Sequence of chain 1.A:
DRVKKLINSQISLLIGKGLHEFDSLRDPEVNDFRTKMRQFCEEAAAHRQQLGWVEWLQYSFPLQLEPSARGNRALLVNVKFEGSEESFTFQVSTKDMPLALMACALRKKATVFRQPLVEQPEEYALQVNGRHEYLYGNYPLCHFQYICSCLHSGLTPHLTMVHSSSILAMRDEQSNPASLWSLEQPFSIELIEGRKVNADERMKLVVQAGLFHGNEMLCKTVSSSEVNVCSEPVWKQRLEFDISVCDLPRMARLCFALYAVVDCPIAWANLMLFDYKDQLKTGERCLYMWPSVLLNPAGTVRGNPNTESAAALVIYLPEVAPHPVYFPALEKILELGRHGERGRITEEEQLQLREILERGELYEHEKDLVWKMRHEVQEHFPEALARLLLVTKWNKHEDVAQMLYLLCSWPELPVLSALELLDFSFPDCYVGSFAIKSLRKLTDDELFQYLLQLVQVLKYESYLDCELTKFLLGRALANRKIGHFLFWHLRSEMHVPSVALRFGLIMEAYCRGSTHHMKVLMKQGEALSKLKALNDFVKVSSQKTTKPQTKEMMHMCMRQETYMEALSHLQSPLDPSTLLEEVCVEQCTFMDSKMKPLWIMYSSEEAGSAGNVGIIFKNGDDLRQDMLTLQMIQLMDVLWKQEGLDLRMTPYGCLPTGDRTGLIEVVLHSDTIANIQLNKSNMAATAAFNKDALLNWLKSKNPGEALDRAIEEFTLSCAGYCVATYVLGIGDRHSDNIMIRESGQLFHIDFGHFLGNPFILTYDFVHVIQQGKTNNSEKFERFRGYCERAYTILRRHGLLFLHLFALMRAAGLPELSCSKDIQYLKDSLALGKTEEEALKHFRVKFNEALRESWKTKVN

Binding-site contacts:
Ligand atom O1 contacts residue PRO654 of chain 1.A at 3.6 Å.
Ligand atom O3 contacts residue VAL723 of chain 1.A at 3.7 Å.
Ligand atom N contacts residue MET648 of chain 1.A at 3.8 Å.
Ligand atom O contacts residue MET648 of chain 1.A at 3.8 Å.
Ligand atom C11 contacts residue TRP656 of chain 1.A at 3.5 Å (hydrophobic).
Ligand atom O2 contacts residue ILE721 of chain 1.A at 3.8 Å.
Ligand atom C18 contacts residue ASP728 of chain 1.A at 3.3 Å.
Ligand atom C8 contacts residue GLU722 of chain 1.A at 3.1 Å.
Ligand atom C17 contacts residue THR729 of chain 1.A at 3.7 Å.
Ligand atom C12 contacts residue MET796 of chain 1.A at 3.5 Å (hydrophobic).
Ligand atom N3 contacts residue MET796 of chain 1.A at 3.6 Å.
Ligand atom C10 contacts residue VAL724 of chain 1.A at 3.4 Å (hydrophobic).
Ligand atom C12 contacts residue TRP656 of chain 1.A at 3.7 Å (hydrophobic).
Ligand atom C5 contacts residue ILE721 of chain 1.A at 3.5 Å (hydrophobic).
Ligand atom O contacts residue ILE673 of chain 1.A at 3.4 Å.
Ligand atom C8 contacts residue VAL724 of chain 1.A at 3.6 Å (hydrophobic).
Ligand atom C2 contacts residue ILE673 of chain 1.A at 3.5 Å (hydrophobic).
Ligand atom C11 contacts residue MET796 of chain 1.A at 3.5 Å (hydrophobic).
Ligand atom C10 contacts residue TRP656 of chain 1.A at 3.8 Å (hydrophobic).
Ligand atom C7 contacts residue GLU722 of chain 1.A at 3.2 Å.
Ligand atom C4 contacts residue ILE806 of chain 1.A at 3.9 Å (hydrophobic).
Ligand atom C18 contacts residue THR729 of chain 1.A at 3.9 Å.
Ligand atom O1 contacts residue LYS675 of chain 1.A at 3.3 Å.
Ligand atom C4 contacts residue TYR709 of chain 1.A at 3.5 Å (hydrophobic).
Ligand atom C6 contacts residue LYS675 of chain 1.A at 3.4 Å.
Ligand atom C13 contacts residue MET796 of chain 1.A at 3.8 Å (hydrophobic).
Ligand atom C17 contacts residue ASP728 of chain 1.A at 3.5 Å.
Ligand atom C10 contacts residue SER727 of chain 1.A at 3.7 Å.
Ligand atom C6 contacts residue ASP807 of chain 1.A at 3.4 Å.
Ligand atom O3 contacts residue VAL724 of chain 1.A at 2.8 Å (h-bond).
Ligand atom O3 contacts residue GLU722 of chain 1.A at 3.5 Å (salt-bridge).
Ligand atom C19 contacts residue ASN732 of chain 1.A at 3.6 Å.
Ligand atom C7 contacts residue ILE721 of chain 1.A at 3.6 Å (hydrophobic).
Ligand atom C9 contacts residue VAL724 of chain 1.A at 3.9 Å (hydrophobic).
Ligand atom N1 contacts residue ILE721 of chain 1.A at 3.6 Å.
Ligand atom O2 contacts residue LYS675 of chain 1.A at 3.4 Å (salt-bridge).
Ligand atom O contacts residue TRP656 of chain 1.A at 3.4 Å (h-bond).
Ligand atom C8 contacts residue TYR709 of chain 1.A at 3.8 Å (hydrophobic).
Ligand atom C15 contacts residue MET796 of chain 1.A at 3.6 Å (hydrophobic).
Ligand atom C21 contacts residue MET648 of chain 1.A at 3.8 Å (hydrophobic).

The protein below binds the small molecule below.
Small molecule (SMILES): CNS(=O)(=O)c1cc(N2CCOc3ccc(C(=O)NC4CCN(C)CC4)cc32)cnc1OC